Binding-site contacts:
Ligand atom C1K contacts residue LYS211 of chain 1.D at 3.4 Å.
Ligand atom C5K contacts residue TYR300 of chain 1.D at 3.7 Å (hydrophobic).
Ligand atom C9K contacts residue SER213 of chain 1.D at 3.5 Å.
Ligand atom C11 contacts residue ALA304 of chain 1.D at 4.1 Å (hydrophobic).
Ligand atom C6K contacts residue TYR300 of chain 1.D at 3.3 Å (hydrophobic).
Ligand atom C8K contacts residue TYR228 of chain 1.D at 3.9 Å (hydrophobic).
Ligand atom C8K contacts residue CYS225 of chain 1.D at 3.9 Å (hydrophobic).
Ligand atom O4K contacts residue LYS211 of chain 1.D at 3.8 Å.
Ligand atom C5K contacts residue LYS211 of chain 1.D at 3.5 Å.
Ligand atom C6K contacts residue LYS211 of chain 1.D at 3.7 Å.
Ligand atom C4K contacts residue TYR300 of chain 1.D at 3.2 Å (hydrophobic).
Ligand atom C11 contacts residue TYR228 of chain 1.D at 3.5 Å (hydrophobic).
Ligand atom O1K contacts residue TYR228 of chain 1.D at 3.6 Å.
Ligand atom C10 contacts residue LYS211 of chain 1.D at 3.5 Å.
Ligand atom C5K contacts residue TYR228 of chain 1.D at 3.7 Å (hydrophobic).
Ligand atom C7K contacts residue PHE227 of chain 1.D at 3.7 Å (hydrophobic).
Ligand atom C9K contacts residue GLN212 of chain 1.D at 3.5 Å.
Ligand atom C1K contacts residue TYR228 of chain 1.D at 3.4 Å (hydrophobic).
Ligand atom C11 contacts residue MET286 of chain 1.D at 4.0 Å (hydrophobic).
Ligand atom O1K contacts residue ARG308 of chain 1.D at 3.8 Å.
Ligand atom C6K contacts residue PHE227 of chain 1.D at 3.5 Å (hydrophobic).
Ligand atom O1K contacts residue LYS211 of chain 1.D at 2.8 Å (salt-bridge).
Ligand atom C7K contacts residue CYS225 of chain 1.D at 3.7 Å (hydrophobic).
Ligand atom C9K contacts residue TYR228 of chain 1.D at 3.6 Å (hydrophobic).
Ligand atom O4K contacts residue TYR228 of chain 1.D at 4.0 Å.
Ligand atom C7K contacts residue PHE208 of chain 1.D at 3.8 Å (hydrophobic).
Ligand atom O4K contacts residue TYR300 of chain 1.D at 2.2 Å (h-bond).
Ligand atom C11 contacts residue MET301 of chain 1.D at 3.8 Å (hydrophobic).
Ligand atom C11 contacts residue TYR300 of chain 1.D at 4.1 Å (hydrophobic).
Ligand atom C6K contacts residue PHE208 of chain 1.D at 4.1 Å (hydrophobic).
Ligand atom C4K contacts residue TYR228 of chain 1.D at 3.5 Å (hydrophobic).
Ligand atom C8K contacts residue LYS211 of chain 1.D at 3.6 Å.
Ligand atom C8K contacts residue SER213 of chain 1.D at 3.9 Å.
Ligand atom C8K contacts residue GLN212 of chain 1.D at 3.6 Å.
Ligand atom O4K contacts residue PHE227 of chain 1.D at 3.9 Å.
Ligand atom C9K contacts residue LYS211 of chain 1.D at 3.1 Å.
Ligand atom C2K contacts residue TYR228 of chain 1.D at 3.4 Å (hydrophobic).
Ligand atom C4K contacts residue LYS211 of chain 1.D at 3.6 Å.
Ligand atom C10 contacts residue TYR228 of chain 1.D at 3.5 Å (hydrophobic).
Ligand atom C3K contacts residue TYR228 of chain 1.D at 3.3 Å (hydrophobic).

Sequence of chain 1.D:
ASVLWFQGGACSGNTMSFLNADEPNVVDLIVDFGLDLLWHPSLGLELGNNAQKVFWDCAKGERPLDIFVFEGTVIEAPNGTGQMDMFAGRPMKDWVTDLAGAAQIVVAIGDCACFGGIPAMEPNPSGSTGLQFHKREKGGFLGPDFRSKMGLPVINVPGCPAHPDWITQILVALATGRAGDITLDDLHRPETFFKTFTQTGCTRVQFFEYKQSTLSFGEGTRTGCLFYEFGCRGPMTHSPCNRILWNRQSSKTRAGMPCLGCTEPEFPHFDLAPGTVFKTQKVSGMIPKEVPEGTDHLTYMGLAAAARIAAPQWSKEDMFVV

The protein below binds the small molecule below.
Small molecule (SMILES): CC1=CC(=O)c2ccccc2C1=O